Sequence of chain 1.H:
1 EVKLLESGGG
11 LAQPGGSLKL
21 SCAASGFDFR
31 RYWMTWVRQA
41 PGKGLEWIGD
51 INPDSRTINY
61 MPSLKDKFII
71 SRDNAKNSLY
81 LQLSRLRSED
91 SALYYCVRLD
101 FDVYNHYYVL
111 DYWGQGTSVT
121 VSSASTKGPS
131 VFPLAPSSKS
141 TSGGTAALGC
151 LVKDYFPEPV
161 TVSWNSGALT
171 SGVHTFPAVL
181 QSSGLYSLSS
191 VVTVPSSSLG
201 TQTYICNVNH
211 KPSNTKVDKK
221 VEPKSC

Sequence of chain 1.G:
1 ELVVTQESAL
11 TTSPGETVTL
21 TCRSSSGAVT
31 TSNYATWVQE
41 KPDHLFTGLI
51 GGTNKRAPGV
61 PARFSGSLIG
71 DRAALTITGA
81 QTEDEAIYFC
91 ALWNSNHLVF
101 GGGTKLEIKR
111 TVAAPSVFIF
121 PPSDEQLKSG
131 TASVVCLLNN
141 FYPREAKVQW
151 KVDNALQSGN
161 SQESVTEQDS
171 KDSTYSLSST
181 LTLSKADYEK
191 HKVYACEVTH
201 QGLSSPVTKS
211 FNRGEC

Binding-site contacts:
Ligand atom C14 contacts residue PHE101 of chain 1.H at 4.0 Å (hydrophobic).
Ligand atom C16 contacts residue TYR108 of chain 1.H at 4.1 Å (hydrophobic).
Ligand atom N12 contacts residue ASN59 of chain 1.H at 3.3 Å (h-bond).
Ligand atom N3 contacts residue TRP93 of chain 1.G at 3.7 Å.
Ligand atom C17 contacts residue TYR34 of chain 1.G at 3.9 Å (hydrophobic).
Ligand atom C8 contacts residue TRP93 of chain 1.G at 3.5 Å (hydrophobic).
Ligand atom C11 contacts residue TYR34 of chain 1.G at 3.5 Å (hydrophobic).
Ligand atom C9 contacts residue TRP93 of chain 1.G at 3.8 Å (hydrophobic).
Ligand atom C10 contacts residue LEU98 of chain 1.G at 3.5 Å (hydrophobic).
Ligand atom C9 contacts residue ASP50 of chain 1.H at 4.0 Å.
Ligand atom C14 contacts residue TYR108 of chain 1.H at 4.0 Å (hydrophobic).
Ligand atom C5 contacts residue TYR108 of chain 1.H at 4.1 Å (hydrophobic).
Ligand atom C9 contacts residue LEU99 of chain 1.H at 4.2 Å (hydrophobic).
Ligand atom C4 contacts residue LEU98 of chain 1.G at 4.1 Å (hydrophobic).
Ligand atom C6 contacts residue LEU98 of chain 1.G at 4.0 Å (hydrophobic).
Ligand atom O18 contacts residue TYR34 of chain 1.G at 2.9 Å (h-bond).
Ligand atom C11 contacts residue LEU98 of chain 1.G at 4.1 Å (hydrophobic).
Ligand atom C6 contacts residue TYR108 of chain 1.H at 3.6 Å (hydrophobic).
Ligand atom N12 contacts residue TRP93 of chain 1.G at 3.5 Å.
Ligand atom C10 contacts residue THR36 of chain 1.G at 4.0 Å.
Ligand atom O19 contacts residue SER95 of chain 1.G at 4.1 Å.
Ligand atom C11 contacts residue THR36 of chain 1.G at 3.7 Å.
Ligand atom C11 contacts residue TYR108 of chain 1.H at 3.5 Å (hydrophobic).
Ligand atom C13 contacts residue TRP93 of chain 1.G at 3.2 Å (hydrophobic).
Ligand atom C7 contacts residue TRP93 of chain 1.G at 3.9 Å (hydrophobic).
Ligand atom C4 contacts residue LEU99 of chain 1.H at 4.0 Å (hydrophobic).
Ligand atom C5 contacts residue LEU98 of chain 1.G at 3.8 Å (hydrophobic).
Ligand atom C10 contacts residue LEU99 of chain 1.H at 4.1 Å (hydrophobic).
Ligand atom N3 contacts residue ASP50 of chain 1.H at 3.1 Å (salt-bridge).
Ligand atom N1 contacts residue TRP93 of chain 1.G at 3.5 Å.
Ligand atom C2 contacts residue TRP93 of chain 1.G at 3.5 Å (hydrophobic).
Ligand atom O19 contacts residue TRP93 of chain 1.G at 3.3 Å (h-bond).
Ligand atom C15 contacts residue TYR108 of chain 1.H at 3.2 Å (hydrophobic).
Ligand atom O18 contacts residue HIS106 of chain 1.H at 4.1 Å.
Ligand atom N12 contacts residue PHE101 of chain 1.H at 4.1 Å.
Ligand atom C7 contacts residue TYR108 of chain 1.H at 3.7 Å (hydrophobic).
Ligand atom C2 contacts residue ASP50 of chain 1.H at 4.0 Å.
Ligand atom N12 contacts residue ASP50 of chain 1.H at 4.0 Å.
Ligand atom C10 contacts residue LEU110 of chain 1.H at 3.8 Å (hydrophobic).
Ligand atom N3 contacts residue LEU99 of chain 1.H at 4.0 Å.

This protein binds this small molecule.
Small molecule (SMILES): Cc1cc2nc(N)n(CCCCC(=O)O)c2cc1C